The small molecule below binds the protein below.
Small molecule (SMILES): O=c1cc(Br)ccn1CCO

Sequence of chain 1.A:
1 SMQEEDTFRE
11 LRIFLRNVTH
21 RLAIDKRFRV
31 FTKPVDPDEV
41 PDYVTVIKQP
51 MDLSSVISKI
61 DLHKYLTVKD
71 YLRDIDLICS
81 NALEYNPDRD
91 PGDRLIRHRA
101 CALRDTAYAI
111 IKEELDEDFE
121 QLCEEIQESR

Binding-site contacts:
Ligand atom C1 contacts residue ARG16 of chain 1.A at 4.4 Å.
Ligand atom C contacts residue EDO1 of chain 1.E at 4.0 Å.
Ligand atom C6 contacts residue HIS20 of chain 1.A at 3.3 Å.
Ligand atom C2 contacts residue HIS20 of chain 1.A at 3.9 Å.
Ligand atom C5 contacts residue HIS20 of chain 1.A at 3.5 Å.
Ligand atom C1 contacts residue EDO1 of chain 1.E at 4.4 Å.
Ligand atom N contacts residue HIS20 of chain 1.A at 4.0 Å.
Ligand atom C3 contacts residue HIS20 of chain 1.A at 4.2 Å.
Ligand atom C2 contacts residue EDO1 of chain 1.E at 3.1 Å.
Ligand atom O1 contacts residue EDO1 of chain 1.E at 2.6 Å (h-bond).
Ligand atom O contacts residue EDO1 of chain 1.E at 3.4 Å.
Ligand atom O contacts residue HIS20 of chain 1.A at 3.9 Å.
Ligand atom O1 contacts residue ILE57 of chain 1.A at 3.3 Å.
Ligand atom C2 contacts residue ILE57 of chain 1.A at 3.7 Å (hydrophobic).
Ligand atom C4 contacts residue HIS20 of chain 1.A at 4.1 Å.
Ligand atom BR contacts residue HIS20 of chain 1.A at 3.8 Å.
Ligand atom C2 contacts residue ARG16 of chain 1.A at 3.9 Å.
Ligand atom C contacts residue HIS20 of chain 1.A at 3.5 Å.